Binding-site contacts:
Ligand atom OAJ contacts residue MET125 of chain 1.A at 3.8 Å.
Ligand atom CAM contacts residue TRP181 of chain 1.A at 4.5 Å (hydrophobic).
Ligand atom CAH contacts residue PHE170 of chain 1.A at 4.2 Å (hydrophobic).
Ligand atom CAI contacts residue PHE170 of chain 1.A at 4.3 Å (hydrophobic).
Ligand atom CAN contacts residue MET125 of chain 1.A at 3.8 Å (hydrophobic).
Ligand atom CL1 contacts residue TRP181 of chain 1.A at 3.5 Å.
Ligand atom OAA contacts residue MET128 of chain 1.A at 4.0 Å.
Ligand atom OAA contacts residue SER129 of chain 1.A at 3.1 Å (h-bond).
Ligand atom OAK contacts residue SER129 of chain 1.A at 3.8 Å.
Ligand atom CL2 contacts residue GLN167 of chain 1.A at 3.1 Å.
Ligand atom CAM contacts residue GLN167 of chain 1.A at 4.5 Å.
Ligand atom CL6 contacts residue MET205 of chain 1.A at 3.0 Å.
Ligand atom SAP contacts residue MET125 of chain 1.A at 4.1 Å.
Ligand atom CAI contacts residue GLN167 of chain 1.A at 3.4 Å.
Ligand atom OAA contacts residue MET132 of chain 1.A at 4.4 Å.
Ligand atom CAH contacts residue MET128 of chain 1.A at 4.2 Å (hydrophobic).
Ligand atom OAK contacts residue GLN167 of chain 1.A at 3.9 Å.
Ligand atom SAP contacts residue SER129 of chain 1.A at 2.8 Å (h-bond).
Ligand atom CL2 contacts residue TRP181 of chain 1.A at 4.0 Å.
Ligand atom CL5 contacts residue VAL93 of chain 1.A at 4.3 Å.
Ligand atom CL3 contacts residue LEU91 of chain 1.A at 4.3 Å.
Ligand atom CL3 contacts residue MET125 of chain 1.A at 4.4 Å.
Ligand atom CL5 contacts residue TYR188 of chain 1.A at 3.5 Å.
Ligand atom OAJ contacts residue SER129 of chain 1.A at 3.7 Å.
Ligand atom SAP contacts residue PHE170 of chain 1.A at 4.4 Å.
Ligand atom CAH contacts residue MET125 of chain 1.A at 3.9 Å (hydrophobic).
Ligand atom CL6 contacts residue GLN167 of chain 1.A at 4.5 Å.
Ligand atom OAA contacts residue PHE170 of chain 1.A at 3.2 Å.
Ligand atom CL2 contacts residue MET205 of chain 1.A at 4.3 Å.
Ligand atom CL5 contacts residue MET125 of chain 1.A at 4.1 Å.
Ligand atom CL4 contacts residue TRP181 of chain 1.A at 3.2 Å.
Ligand atom CL2 contacts residue PHE170 of chain 1.A at 3.8 Å.
Ligand atom CL1 contacts residue PHE170 of chain 1.A at 3.3 Å.
Ligand atom CAL contacts residue TRP181 of chain 1.A at 4.4 Å (hydrophobic).
Ligand atom CL4 contacts residue VAL93 of chain 1.A at 4.4 Å.
Ligand atom OAJ contacts residue MET128 of chain 1.A at 4.2 Å.
Ligand atom CL2 contacts residue HIS209 of chain 1.A at 3.6 Å.
Ligand atom CAS contacts residue MET205 of chain 1.A at 4.3 Å (hydrophobic).

A protein and the small-molecule ligand that binds it are described below.
Small molecule (SMILES): O=S1OC[C@@H]2[C@H](CO1)[C@]1(Cl)C(Cl)=C(Cl)[C@@]2(Cl)C1(Cl)Cl

Sequence of chain 1.A:
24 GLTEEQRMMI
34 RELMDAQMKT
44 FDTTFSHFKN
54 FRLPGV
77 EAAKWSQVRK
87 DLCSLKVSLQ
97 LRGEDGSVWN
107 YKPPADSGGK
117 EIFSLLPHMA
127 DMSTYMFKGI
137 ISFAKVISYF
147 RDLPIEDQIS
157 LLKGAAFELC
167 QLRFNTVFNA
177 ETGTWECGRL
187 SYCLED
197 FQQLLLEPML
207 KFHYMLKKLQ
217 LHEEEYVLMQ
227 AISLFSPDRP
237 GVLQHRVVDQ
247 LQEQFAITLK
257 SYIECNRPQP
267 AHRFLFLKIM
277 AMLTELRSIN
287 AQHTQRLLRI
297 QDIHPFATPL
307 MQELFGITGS